Sequence of chain 1.C:
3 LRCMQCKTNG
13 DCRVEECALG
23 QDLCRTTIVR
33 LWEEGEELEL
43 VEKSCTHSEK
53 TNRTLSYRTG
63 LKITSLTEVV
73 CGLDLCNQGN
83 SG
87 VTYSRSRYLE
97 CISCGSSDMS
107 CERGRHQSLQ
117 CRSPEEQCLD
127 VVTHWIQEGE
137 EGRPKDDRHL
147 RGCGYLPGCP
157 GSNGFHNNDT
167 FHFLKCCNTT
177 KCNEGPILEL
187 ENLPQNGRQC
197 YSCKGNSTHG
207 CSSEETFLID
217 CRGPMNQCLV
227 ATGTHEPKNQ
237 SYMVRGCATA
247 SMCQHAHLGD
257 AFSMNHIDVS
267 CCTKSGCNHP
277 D

Binding-site contacts:
Ligand atom C1 contacts residue ASN174 of chain 1.C at 1.3 Å.
Ligand atom O5 contacts residue ASN174 of chain 1.C at 2.4 Å (h-bond).
Ligand atom C5 contacts residue ASN174 of chain 1.C at 3.5 Å.
Ligand atom N2 contacts residue ASN174 of chain 1.C at 2.6 Å (h-bond).
Ligand atom C7 contacts residue ASN174 of chain 1.C at 3.0 Å.
Ligand atom C2 contacts residue ASN174 of chain 1.C at 2.6 Å.
Ligand atom O7 contacts residue THR175 of chain 1.C at 3.8 Å.
Ligand atom O7 contacts residue ASN174 of chain 1.C at 2.8 Å (h-bond).
Ligand atom C3 contacts residue ASN174 of chain 1.C at 3.9 Å.
Ligand atom C4 contacts residue ASN174 of chain 1.C at 4.2 Å.
Ligand atom C6 contacts residue ASN174 of chain 1.C at 3.7 Å.

This protein binds this small molecule.
Small molecule (SMILES): CC(=O)N[C@@H]1[C@@H](O)[C@H](O)[C@@H](CO)O[C@H]1O